The protein below binds the small molecule below.
Small molecule (SMILES): CC(=O)N[C@@H]1[C@@H](O)[C@H](O)[C@@H](CO)O[C@H]1O

Sequence of chain 1.D:
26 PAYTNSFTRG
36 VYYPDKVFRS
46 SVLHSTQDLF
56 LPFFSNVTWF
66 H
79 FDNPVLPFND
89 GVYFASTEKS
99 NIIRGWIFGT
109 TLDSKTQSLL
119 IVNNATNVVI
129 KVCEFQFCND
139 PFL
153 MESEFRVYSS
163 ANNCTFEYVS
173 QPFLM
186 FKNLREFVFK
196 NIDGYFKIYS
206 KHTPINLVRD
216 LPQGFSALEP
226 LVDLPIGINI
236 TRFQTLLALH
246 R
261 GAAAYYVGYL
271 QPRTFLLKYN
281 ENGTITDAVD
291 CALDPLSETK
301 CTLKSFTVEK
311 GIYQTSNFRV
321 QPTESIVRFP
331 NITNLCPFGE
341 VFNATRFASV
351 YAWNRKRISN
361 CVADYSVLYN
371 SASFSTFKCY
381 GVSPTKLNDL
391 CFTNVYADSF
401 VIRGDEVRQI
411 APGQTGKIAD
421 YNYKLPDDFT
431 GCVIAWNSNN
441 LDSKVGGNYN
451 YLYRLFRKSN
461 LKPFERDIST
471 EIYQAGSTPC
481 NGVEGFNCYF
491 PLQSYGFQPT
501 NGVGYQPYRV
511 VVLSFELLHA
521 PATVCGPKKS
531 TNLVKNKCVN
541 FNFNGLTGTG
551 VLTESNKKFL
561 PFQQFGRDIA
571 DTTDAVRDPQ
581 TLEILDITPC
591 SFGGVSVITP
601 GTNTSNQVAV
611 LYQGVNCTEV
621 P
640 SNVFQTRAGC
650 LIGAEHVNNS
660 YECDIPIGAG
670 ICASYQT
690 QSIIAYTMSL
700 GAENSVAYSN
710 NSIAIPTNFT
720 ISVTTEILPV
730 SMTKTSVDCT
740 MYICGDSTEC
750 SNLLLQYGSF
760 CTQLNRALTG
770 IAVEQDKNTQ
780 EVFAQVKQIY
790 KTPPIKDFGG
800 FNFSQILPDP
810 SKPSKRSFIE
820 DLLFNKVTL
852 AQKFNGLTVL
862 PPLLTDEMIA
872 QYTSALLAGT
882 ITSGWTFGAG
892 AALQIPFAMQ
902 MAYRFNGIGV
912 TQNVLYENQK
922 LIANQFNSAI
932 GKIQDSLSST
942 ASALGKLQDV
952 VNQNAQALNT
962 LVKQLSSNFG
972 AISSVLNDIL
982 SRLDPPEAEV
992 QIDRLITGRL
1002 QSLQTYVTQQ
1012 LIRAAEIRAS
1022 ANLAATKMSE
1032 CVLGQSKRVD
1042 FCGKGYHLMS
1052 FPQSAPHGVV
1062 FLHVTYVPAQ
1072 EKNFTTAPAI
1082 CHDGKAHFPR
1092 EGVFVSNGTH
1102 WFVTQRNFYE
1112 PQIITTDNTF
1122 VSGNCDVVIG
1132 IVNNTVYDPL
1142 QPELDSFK

Binding-site contacts:
Ligand atom C2 contacts residue ASN801 of chain 1.D at 2.5 Å.
Ligand atom C4 contacts residue ASN801 of chain 1.D at 4.2 Å.
Ligand atom C3 contacts residue ASN801 of chain 1.D at 3.8 Å.
Ligand atom C7 contacts residue ASN801 of chain 1.D at 3.6 Å.
Ligand atom C5 contacts residue SER803 of chain 1.D at 3.8 Å.
Ligand atom O6 contacts residue GLN804 of chain 1.D at 3.7 Å.
Ligand atom C1 contacts residue SER803 of chain 1.D at 3.3 Å.
Ligand atom O5 contacts residue ASN801 of chain 1.D at 2.4 Å (h-bond).
Ligand atom C5 contacts residue GLN804 of chain 1.D at 3.9 Å.
Ligand atom N2 contacts residue ASN801 of chain 1.D at 2.9 Å (h-bond).
Ligand atom C6 contacts residue GLN804 of chain 1.D at 3.3 Å.
Ligand atom C1 contacts residue ASN801 of chain 1.D at 1.4 Å.
Ligand atom C2 contacts residue SER803 of chain 1.D at 4.5 Å.
Ligand atom C5 contacts residue ASN801 of chain 1.D at 3.7 Å.
Ligand atom O5 contacts residue GLN804 of chain 1.D at 4.2 Å.
Ligand atom O5 contacts residue SER803 of chain 1.D at 3.6 Å.
Ligand atom O7 contacts residue ASN801 of chain 1.D at 4.0 Å.